Binding-site contacts:
Ligand atom C6 contacts residue LEU61 of chain 1.A at 3.9 Å (hydrophobic).
Ligand atom N2 contacts residue ASN63 of chain 1.A at 3.0 Å (h-bond).
Ligand atom O5 contacts residue LEU61 of chain 1.A at 4.3 Å.
Ligand atom C8 contacts residue ASN63 of chain 1.A at 3.7 Å.
Ligand atom O5 contacts residue SER65 of chain 1.A at 3.9 Å.
Ligand atom C5 contacts residue LEU61 of chain 1.A at 3.9 Å (hydrophobic).
Ligand atom O7 contacts residue ASN63 of chain 1.A at 4.1 Å.
Ligand atom C5 contacts residue ASN63 of chain 1.A at 3.6 Å.
Ligand atom C1 contacts residue SER65 of chain 1.A at 3.3 Å.
Ligand atom O5 contacts residue ASN63 of chain 1.A at 2.3 Å (h-bond).
Ligand atom C4 contacts residue ASN63 of chain 1.A at 4.2 Å.
Ligand atom C2 contacts residue SER65 of chain 1.A at 4.4 Å.
Ligand atom C7 contacts residue ASN63 of chain 1.A at 3.3 Å.
Ligand atom C3 contacts residue ASN63 of chain 1.A at 3.8 Å.
Ligand atom C5 contacts residue SER65 of chain 1.A at 4.2 Å.
Ligand atom C1 contacts residue ASN63 of chain 1.A at 1.4 Å.
Ligand atom C2 contacts residue ASN63 of chain 1.A at 2.5 Å.

This protein binds this small molecule.
Small molecule (SMILES): CC(=O)N[C@@H]1[C@@H](O)[C@H](O)[C@@H](CO)O[C@H]1O

Sequence of chain 1.A:
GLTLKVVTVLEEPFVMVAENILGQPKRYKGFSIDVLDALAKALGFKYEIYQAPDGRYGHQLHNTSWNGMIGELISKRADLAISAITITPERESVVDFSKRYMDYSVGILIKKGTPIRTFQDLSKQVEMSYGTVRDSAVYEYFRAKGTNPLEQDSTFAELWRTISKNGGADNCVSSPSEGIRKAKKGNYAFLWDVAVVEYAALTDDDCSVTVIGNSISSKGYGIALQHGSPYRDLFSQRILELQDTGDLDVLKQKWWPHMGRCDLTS